Sequence of chain 1.A:
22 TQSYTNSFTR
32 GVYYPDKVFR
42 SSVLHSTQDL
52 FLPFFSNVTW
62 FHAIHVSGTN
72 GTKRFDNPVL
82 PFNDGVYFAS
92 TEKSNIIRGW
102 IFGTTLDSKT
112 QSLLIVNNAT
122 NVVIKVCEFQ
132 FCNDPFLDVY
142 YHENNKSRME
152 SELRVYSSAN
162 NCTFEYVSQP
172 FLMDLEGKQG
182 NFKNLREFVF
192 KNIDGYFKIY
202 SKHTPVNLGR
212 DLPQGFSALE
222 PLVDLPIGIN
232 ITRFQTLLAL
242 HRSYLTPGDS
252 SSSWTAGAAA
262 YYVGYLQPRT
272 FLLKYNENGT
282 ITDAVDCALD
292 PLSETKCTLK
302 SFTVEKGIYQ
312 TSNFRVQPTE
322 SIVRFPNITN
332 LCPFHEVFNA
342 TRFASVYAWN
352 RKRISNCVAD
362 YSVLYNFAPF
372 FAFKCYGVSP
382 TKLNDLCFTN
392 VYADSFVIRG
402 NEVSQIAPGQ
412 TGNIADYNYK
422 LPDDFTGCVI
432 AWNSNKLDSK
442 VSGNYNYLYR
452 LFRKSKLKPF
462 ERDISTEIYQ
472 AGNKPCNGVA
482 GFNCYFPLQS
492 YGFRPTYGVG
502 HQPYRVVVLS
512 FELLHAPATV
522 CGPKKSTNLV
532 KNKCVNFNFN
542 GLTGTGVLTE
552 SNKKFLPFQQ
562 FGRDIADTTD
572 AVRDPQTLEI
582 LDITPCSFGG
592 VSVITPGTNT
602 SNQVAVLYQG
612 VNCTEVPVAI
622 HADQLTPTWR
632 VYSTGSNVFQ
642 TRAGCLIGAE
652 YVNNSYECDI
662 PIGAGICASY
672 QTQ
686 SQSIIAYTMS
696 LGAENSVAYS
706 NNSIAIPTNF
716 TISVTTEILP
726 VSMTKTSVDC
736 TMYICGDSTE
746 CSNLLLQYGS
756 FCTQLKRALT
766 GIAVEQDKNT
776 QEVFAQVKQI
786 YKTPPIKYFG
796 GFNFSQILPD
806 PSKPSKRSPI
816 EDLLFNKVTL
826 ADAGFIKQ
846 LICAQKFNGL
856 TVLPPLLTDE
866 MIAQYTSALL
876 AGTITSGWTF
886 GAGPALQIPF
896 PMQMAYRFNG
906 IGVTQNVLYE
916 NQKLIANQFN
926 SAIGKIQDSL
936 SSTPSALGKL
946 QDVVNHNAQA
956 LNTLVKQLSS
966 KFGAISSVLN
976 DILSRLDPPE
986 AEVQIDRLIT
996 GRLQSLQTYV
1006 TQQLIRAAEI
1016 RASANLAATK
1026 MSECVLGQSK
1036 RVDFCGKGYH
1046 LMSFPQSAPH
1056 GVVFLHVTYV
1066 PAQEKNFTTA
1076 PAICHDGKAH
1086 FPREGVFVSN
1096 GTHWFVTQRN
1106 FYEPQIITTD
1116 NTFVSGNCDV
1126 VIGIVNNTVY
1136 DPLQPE

A protein and the small-molecule ligand that binds it are described below.
Small molecule (SMILES): CC(=O)N[C@H]1[C@H](O[C@H]2[C@H](O)[C@@H](NC(C)=O)CO[C@@H]2CO)O[C@H](CO)[C@@H](O)[C@@H]1O

Binding-site contacts:
Ligand atom O7 contacts residue ASN798 of chain 1.A at 4.3 Å.
Ligand atom C3 contacts residue ASN798 of chain 1.A at 3.8 Å.
Ligand atom N2 contacts residue ASN798 of chain 1.A at 2.8 Å (h-bond).
Ligand atom O3 contacts residue SER800 of chain 1.A at 4.5 Å.
Ligand atom C7 contacts residue ASN798 of chain 1.A at 3.8 Å.
Ligand atom C7 contacts residue GLN801 of chain 1.A at 4.1 Å.
Ligand atom O7 contacts residue SER800 of chain 1.A at 3.3 Å (h-bond).
Ligand atom C4 contacts residue ASN798 of chain 1.A at 4.3 Å.
Ligand atom O5 contacts residue ASN798 of chain 1.A at 2.4 Å (h-bond).
Ligand atom C8 contacts residue ASN925 of chain 1.A at 4.5 Å.
Ligand atom C6 contacts residue GLN801 of chain 1.A at 4.4 Å.
Ligand atom C1 contacts residue ASN798 of chain 1.A at 1.4 Å.
Ligand atom C7 contacts residue SER800 of chain 1.A at 4.3 Å.
Ligand atom C8 contacts residue GLY929 of chain 1.A at 4.0 Å.
Ligand atom C2 contacts residue SER800 of chain 1.A at 3.9 Å.
Ligand atom O7 contacts residue GLN801 of chain 1.A at 2.9 Å (h-bond).
Ligand atom C2 contacts residue ASN798 of chain 1.A at 2.5 Å.
Ligand atom O3 contacts residue GLN801 of chain 1.A at 4.4 Å.
Ligand atom C5 contacts residue ASN798 of chain 1.A at 3.7 Å.